A protein and the small-molecule ligand that binds it are described below.
Small molecule (SMILES): CC(=O)N[C@H]1[C@H](O[C@H]2[C@H](O)[C@@H](NC(C)=O)CO[C@@H]2CO)O[C@H](CO[C@H]2O[C@H](CO)[C@@H](O)[C@H](O)[C@@H]2O)[C@@H](O[C@H]2O[C@H](CO)[C@@H](O)[C@H](O)[C@@H]2O)[C@@H]1O[C@@H]1O[C@H](CS(=O)(=O)O)[C@@H](O[C@@H]2O[C@H](CO)[C@@H](O)[C@H](O)[C@H]2O)[C@H](O)[C@H]1O

Binding-site contacts:
Ligand atom C2 contacts residue ASN123 of chain 1.C at 2.5 Å.
Ligand atom C5 contacts residue ASN123 of chain 1.C at 3.6 Å.
Ligand atom C6 contacts residue LYS113 of chain 1.C at 3.5 Å.
Ligand atom S6 contacts residue LYS113 of chain 1.C at 3.8 Å.
Ligand atom C6 contacts residue TYR114 of chain 1.C at 4.1 Å (hydrophobic).
Ligand atom O5 contacts residue ASN123 of chain 1.C at 2.3 Å (h-bond).
Ligand atom C1 contacts residue ASN123 of chain 1.C at 1.4 Å.
Ligand atom O7 contacts residue VAL118 of chain 1.C at 3.6 Å.
Ligand atom C3 contacts residue THR125 of chain 1.C at 3.8 Å.
Ligand atom O7 contacts residue ASN123 of chain 1.C at 3.9 Å.
Ligand atom C1 contacts residue LYS115 of chain 1.C at 3.9 Å.
Ligand atom N2 contacts residue ASN123 of chain 1.C at 3.0 Å (h-bond).
Ligand atom C5 contacts residue TYR112 of chain 1.C at 4.1 Å (hydrophobic).
Ligand atom O1S6 contacts residue TYR112 of chain 1.C at 3.7 Å.
Ligand atom O6 contacts residue LYS115 of chain 1.C at 3.7 Å.
Ligand atom C8 contacts residue ASN123 of chain 1.C at 4.0 Å.
Ligand atom C7 contacts residue ASN123 of chain 1.C at 3.6 Å.
Ligand atom O4 contacts residue TYR112 of chain 1.C at 3.3 Å.
Ligand atom O7 contacts residue LEU131 of chain 1.C at 3.8 Å.
Ligand atom O6 contacts residue LEU82 of chain 1.C at 3.8 Å.
Ligand atom C3 contacts residue LEU131 of chain 1.C at 3.9 Å (hydrophobic).
Ligand atom N2 contacts residue THR125 of chain 1.C at 3.3 Å.
Ligand atom O5 contacts residue LYS115 of chain 1.C at 3.7 Å.
Ligand atom C8 contacts residue LYS113 of chain 1.C at 3.5 Å.
Ligand atom C7 contacts residue LEU131 of chain 1.C at 4.0 Å (hydrophobic).
Ligand atom O2 contacts residue LEU131 of chain 1.C at 3.7 Å.
Ligand atom C2 contacts residue VAL111 of chain 1.C at 3.5 Å (hydrophobic).
Ligand atom O1S6 contacts residue LYS113 of chain 1.C at 2.9 Å (salt-bridge).
Ligand atom C2 contacts residue THR125 of chain 1.C at 3.8 Å.
Ligand atom O3S6 contacts residue LYS113 of chain 1.C at 3.6 Å.
Ligand atom C1 contacts residue THR125 of chain 1.C at 3.7 Å.
Ligand atom O7 contacts residue LYS115 of chain 1.C at 4.1 Å.
Ligand atom C8 contacts residue LEU131 of chain 1.C at 3.8 Å (hydrophobic).
Ligand atom O2 contacts residue VAL111 of chain 1.C at 3.0 Å (h-bond).
Ligand atom O4 contacts residue VAL111 of chain 1.C at 4.0 Å.
Ligand atom C8 contacts residue TYR114 of chain 1.C at 4.0 Å (hydrophobic).
Ligand atom O6 contacts residue TYR114 of chain 1.C at 3.1 Å.
Ligand atom O6 contacts residue LYS113 of chain 1.C at 3.7 Å.
Ligand atom O4 contacts residue THR125 of chain 1.C at 3.9 Å.
Ligand atom C3 contacts residue ASN123 of chain 1.C at 3.8 Å.

Sequence of chain 1.C:
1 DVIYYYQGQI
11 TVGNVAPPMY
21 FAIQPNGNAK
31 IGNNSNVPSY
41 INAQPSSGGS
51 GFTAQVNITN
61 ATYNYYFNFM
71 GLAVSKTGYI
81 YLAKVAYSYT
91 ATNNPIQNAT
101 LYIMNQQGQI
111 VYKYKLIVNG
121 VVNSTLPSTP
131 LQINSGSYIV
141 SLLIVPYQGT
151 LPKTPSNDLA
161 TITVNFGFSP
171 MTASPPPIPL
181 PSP